Binding-site contacts:
Ligand atom C2 contacts residue ASN19 of chain 42.T at 3.0 Å.
Ligand atom C5 contacts residue ASN19 of chain 42.T at 3.8 Å.
Ligand atom C1 contacts residue ASN19 of chain 42.T at 1.7 Å.
Ligand atom C8 contacts residue ASN19 of chain 42.T at 4.3 Å.
Ligand atom N2 contacts residue ASN19 of chain 42.T at 3.1 Å (h-bond).
Ligand atom O5 contacts residue ASN19 of chain 42.T at 2.8 Å (h-bond).
Ligand atom C3 contacts residue ASN19 of chain 42.T at 4.1 Å.
Ligand atom O7 contacts residue ASN19 of chain 42.T at 4.1 Å.
Ligand atom C7 contacts residue ASN19 of chain 42.T at 3.6 Å.

A protein and the small-molecule ligand that binds it are described below.
Small molecule (SMILES): CC(=O)N[C@H]1[C@H](O[C@H]2[C@H](O)[C@@H](NC(C)=O)CO[C@@H]2CO)O[C@H](CO)[C@@H](O)[C@@H]1O

Sequence of chain 42.T:
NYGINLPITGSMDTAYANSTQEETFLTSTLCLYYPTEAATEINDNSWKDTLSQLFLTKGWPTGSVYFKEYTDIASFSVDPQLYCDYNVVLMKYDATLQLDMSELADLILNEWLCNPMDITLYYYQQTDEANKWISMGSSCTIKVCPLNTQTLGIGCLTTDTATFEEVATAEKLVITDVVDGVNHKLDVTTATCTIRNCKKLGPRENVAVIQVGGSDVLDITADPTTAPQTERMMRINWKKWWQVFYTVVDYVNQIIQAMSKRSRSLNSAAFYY